The protein below binds the small molecule below.
Small molecule (SMILES): OC[C@H]1O[C@@](CO)(O[C@H]2O[C@H](CO)[C@@H](O)[C@H](O)[C@H]2O)[C@@H](O)[C@@H]1O

Sequence of chain 60.A:
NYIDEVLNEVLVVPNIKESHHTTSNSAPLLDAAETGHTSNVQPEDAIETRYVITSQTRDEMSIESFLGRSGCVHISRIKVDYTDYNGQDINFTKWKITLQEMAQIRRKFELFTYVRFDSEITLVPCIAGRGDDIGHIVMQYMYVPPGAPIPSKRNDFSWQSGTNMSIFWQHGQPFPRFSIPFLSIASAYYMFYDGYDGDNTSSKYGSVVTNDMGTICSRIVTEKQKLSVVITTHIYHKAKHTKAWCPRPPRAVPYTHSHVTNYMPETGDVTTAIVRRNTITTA

Binding-site contacts:
Ligand atom O5 contacts residue LEU103 of chain 60.A at 3.3 Å.
Ligand atom C2 contacts residue TYR193 of chain 60.A at 3.8 Å (hydrophobic).
Ligand atom O3 contacts residue ASN215 of chain 60.A at 2.1 Å.
Ligand atom C1 contacts residue MET195 of chain 60.A at 3.2 Å (hydrophobic).
Ligand atom O6 contacts residue HIS241 of chain 60.A at 4.0 Å.
Ligand atom O3 contacts residue TYR194 of chain 60.A at 3.9 Å.
Ligand atom O3 contacts residue ILE101 of chain 60.A at 3.5 Å.
Ligand atom C6 contacts residue LEU103 of chain 60.A at 3.2 Å (hydrophobic).
Ligand atom O4 contacts residue ILE101 of chain 60.A at 4.0 Å.
Ligand atom O6 contacts residue LEU103 of chain 60.A at 4.0 Å.
Ligand atom O6 contacts residue LEU103 of chain 60.A at 3.3 Å.
Ligand atom C5 contacts residue LEU103 of chain 60.A at 3.0 Å (hydrophobic).
Ligand atom O6 contacts residue THR102 of chain 60.A at 2.4 Å.
Ligand atom O5 contacts residue LEU103 of chain 60.A at 3.0 Å (h-bond).
Ligand atom O2 contacts residue MET217 of chain 60.A at 3.3 Å (h-bond).
Ligand atom O1 contacts residue TYR194 of chain 60.A at 3.8 Å.
Ligand atom C5 contacts residue LEU103 of chain 60.A at 3.5 Å (hydrophobic).
Ligand atom O3 contacts residue MET217 of chain 60.A at 2.5 Å (h-bond).
Ligand atom C6 contacts residue HIS241 of chain 60.A at 3.7 Å.
Ligand atom O6 contacts residue ILE101 of chain 60.A at 2.1 Å (h-bond).
Ligand atom O4 contacts residue THR102 of chain 60.A at 3.8 Å.
Ligand atom C5 contacts residue HIS263 of chain 60.A at 3.9 Å.
Ligand atom O2 contacts residue ASN215 of chain 60.A at 3.5 Å.
Ligand atom O5 contacts residue THR102 of chain 60.A at 3.6 Å.
Ligand atom O1 contacts residue MET195 of chain 60.A at 3.8 Å.
Ligand atom C3 contacts residue ASN215 of chain 60.A at 3.5 Å.
Ligand atom O2 contacts residue MET195 of chain 60.A at 3.6 Å.
Ligand atom C2 contacts residue MET217 of chain 60.A at 3.5 Å (hydrophobic).
Ligand atom C6 contacts residue LEU103 of chain 60.A at 2.7 Å (hydrophobic).
Ligand atom C4 contacts residue THR102 of chain 60.A at 3.9 Å.
Ligand atom O4 contacts residue HIS263 of chain 60.A at 2.6 Å.
Ligand atom O1 contacts residue GLN104 of chain 60.A at 3.9 Å.
Ligand atom O2 contacts residue TYR193 of chain 60.A at 3.9 Å.
Ligand atom O4 contacts residue ASN215 of chain 60.A at 3.4 Å (h-bond).
Ligand atom C5 contacts residue THR102 of chain 60.A at 2.8 Å.
Ligand atom C4 contacts residue HIS263 of chain 60.A at 3.7 Å.
Ligand atom C6 contacts residue ILE101 of chain 60.A at 3.2 Å (hydrophobic).
Ligand atom C6 contacts residue THR102 of chain 60.A at 1.9 Å.
Ligand atom C3 contacts residue MET217 of chain 60.A at 3.2 Å (hydrophobic).
Ligand atom C4 contacts residue ASN215 of chain 60.A at 4.0 Å.